A protein and the small-molecule ligand that binds it are described below.
Small molecule (SMILES): Nc1ncnc2c1ncn2[C@H]1C[C@H](O)[C@@H](COP(=O)(O)O)O1

Binding-site contacts:
Ligand atom N1 contacts residue GLY636 of chain 7.A at 2.9 Å (h-bond).
Ligand atom N9 contacts residue PRO628 of chain 7.A at 3.7 Å.
Ligand atom N6 contacts residue SER629 of chain 7.A at 3.0 Å (h-bond).
Ligand atom N6 contacts residue PRO628 of chain 7.A at 3.4 Å (h-bond).
Ligand atom C5 contacts residue PRO628 of chain 7.A at 2.7 Å (hydrophobic).
Ligand atom C1' contacts residue PRO628 of chain 7.A at 3.9 Å (hydrophobic).
Ligand atom N7 contacts residue ASN606 of chain 7.A at 4.2 Å.
Ligand atom C2 contacts residue GLY636 of chain 7.A at 3.2 Å.
Ligand atom N7 contacts residue SER629 of chain 7.A at 3.1 Å (h-bond).
Ligand atom N7 contacts residue PRO628 of chain 7.A at 3.3 Å (h-bond).
Ligand atom C6 contacts residue SER629 of chain 7.A at 3.5 Å.
Ligand atom C8 contacts residue HIS627 of chain 7.A at 3.5 Å.
Ligand atom N9 contacts residue PRO412 of chain 7.A at 4.2 Å.
Ligand atom N7 contacts residue PRO412 of chain 7.A at 4.3 Å.
Ligand atom C6 contacts residue PRO412 of chain 7.A at 4.3 Å (hydrophobic).
Ligand atom O2P contacts residue ASP623 of chain 32.A at 3.2 Å (salt-bridge).
Ligand atom C2' contacts residue PRO628 of chain 7.A at 3.6 Å (hydrophobic).
Ligand atom O3' contacts residue PRO628 of chain 7.A at 4.1 Å.
Ligand atom C2' contacts residue HIS627 of chain 7.A at 3.2 Å.
Ligand atom O1P contacts residue HIS625 of chain 32.A at 2.8 Å (h-bond).
Ligand atom C4 contacts residue PRO628 of chain 7.A at 3.0 Å (hydrophobic).
Ligand atom N1 contacts residue PRO628 of chain 7.A at 3.2 Å (h-bond).
Ligand atom N6 contacts residue GLY636 of chain 7.A at 3.2 Å (h-bond).
Ligand atom C2 contacts residue PRO628 of chain 7.A at 3.5 Å (hydrophobic).
Ligand atom C8 contacts residue SER629 of chain 7.A at 4.2 Å.
Ligand atom C6 contacts residue PRO628 of chain 7.A at 2.8 Å (hydrophobic).
Ligand atom N6 contacts residue GLY634 of chain 7.A at 3.8 Å.
Ligand atom N1 contacts residue VAL411 of chain 7.A at 4.3 Å.
Ligand atom C5 contacts residue PRO412 of chain 7.A at 4.2 Å (hydrophobic).
Ligand atom N6 contacts residue PHE635 of chain 7.A at 3.7 Å.
Ligand atom C8 contacts residue PRO628 of chain 7.A at 3.8 Å (hydrophobic).
Ligand atom C4 contacts residue PRO412 of chain 7.A at 4.1 Å (hydrophobic).
Ligand atom C8 contacts residue PRO412 of chain 7.A at 4.3 Å (hydrophobic).
Ligand atom N7 contacts residue HIS627 of chain 7.A at 4.1 Å.
Ligand atom C6 contacts residue GLY636 of chain 7.A at 3.6 Å.
Ligand atom C5 contacts residue SER629 of chain 7.A at 3.5 Å.
Ligand atom N3 contacts residue PRO628 of chain 7.A at 3.5 Å (h-bond).
Ligand atom C3' contacts residue HIS627 of chain 7.A at 4.3 Å.
Ligand atom P contacts residue HIS625 of chain 32.A at 3.9 Å.
Ligand atom C1' contacts residue HIS627 of chain 7.A at 4.3 Å.

Sequence of chain 32.A:
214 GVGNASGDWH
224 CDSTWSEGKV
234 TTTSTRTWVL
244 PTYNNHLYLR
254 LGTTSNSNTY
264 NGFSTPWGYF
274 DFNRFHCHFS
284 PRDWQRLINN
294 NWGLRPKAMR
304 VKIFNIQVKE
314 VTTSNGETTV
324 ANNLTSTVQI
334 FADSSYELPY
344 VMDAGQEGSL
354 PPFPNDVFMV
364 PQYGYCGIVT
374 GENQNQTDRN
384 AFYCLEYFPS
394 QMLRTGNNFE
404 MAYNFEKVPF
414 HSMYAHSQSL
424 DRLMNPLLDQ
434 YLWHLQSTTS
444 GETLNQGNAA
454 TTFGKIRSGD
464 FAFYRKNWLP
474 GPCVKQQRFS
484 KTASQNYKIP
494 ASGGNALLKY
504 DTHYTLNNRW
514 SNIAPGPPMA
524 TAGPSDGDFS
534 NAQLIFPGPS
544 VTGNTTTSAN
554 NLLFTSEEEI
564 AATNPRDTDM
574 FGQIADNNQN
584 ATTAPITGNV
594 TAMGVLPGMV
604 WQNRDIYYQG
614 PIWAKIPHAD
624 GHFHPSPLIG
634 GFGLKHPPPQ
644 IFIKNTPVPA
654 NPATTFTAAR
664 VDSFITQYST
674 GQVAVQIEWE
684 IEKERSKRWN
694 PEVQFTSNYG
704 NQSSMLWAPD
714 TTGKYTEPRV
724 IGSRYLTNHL

Sequence of chain 7.A:
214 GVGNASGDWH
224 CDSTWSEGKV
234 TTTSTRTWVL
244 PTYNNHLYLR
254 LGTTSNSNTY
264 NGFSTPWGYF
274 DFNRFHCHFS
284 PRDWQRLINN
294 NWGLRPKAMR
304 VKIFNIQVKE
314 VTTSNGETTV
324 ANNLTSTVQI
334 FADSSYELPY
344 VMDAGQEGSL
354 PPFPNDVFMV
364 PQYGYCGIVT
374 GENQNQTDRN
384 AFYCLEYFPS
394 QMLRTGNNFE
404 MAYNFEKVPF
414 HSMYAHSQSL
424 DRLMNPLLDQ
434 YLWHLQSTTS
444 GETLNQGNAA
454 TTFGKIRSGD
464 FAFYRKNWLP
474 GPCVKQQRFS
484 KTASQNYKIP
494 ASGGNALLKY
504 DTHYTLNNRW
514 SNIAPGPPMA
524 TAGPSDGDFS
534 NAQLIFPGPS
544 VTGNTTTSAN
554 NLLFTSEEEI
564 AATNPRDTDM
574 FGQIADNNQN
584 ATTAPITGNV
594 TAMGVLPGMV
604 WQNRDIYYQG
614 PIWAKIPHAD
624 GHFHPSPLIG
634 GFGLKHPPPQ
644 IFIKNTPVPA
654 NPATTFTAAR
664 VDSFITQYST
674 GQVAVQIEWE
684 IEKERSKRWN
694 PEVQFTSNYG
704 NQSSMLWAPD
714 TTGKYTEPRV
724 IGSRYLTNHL